Sequence of chain 1.B:
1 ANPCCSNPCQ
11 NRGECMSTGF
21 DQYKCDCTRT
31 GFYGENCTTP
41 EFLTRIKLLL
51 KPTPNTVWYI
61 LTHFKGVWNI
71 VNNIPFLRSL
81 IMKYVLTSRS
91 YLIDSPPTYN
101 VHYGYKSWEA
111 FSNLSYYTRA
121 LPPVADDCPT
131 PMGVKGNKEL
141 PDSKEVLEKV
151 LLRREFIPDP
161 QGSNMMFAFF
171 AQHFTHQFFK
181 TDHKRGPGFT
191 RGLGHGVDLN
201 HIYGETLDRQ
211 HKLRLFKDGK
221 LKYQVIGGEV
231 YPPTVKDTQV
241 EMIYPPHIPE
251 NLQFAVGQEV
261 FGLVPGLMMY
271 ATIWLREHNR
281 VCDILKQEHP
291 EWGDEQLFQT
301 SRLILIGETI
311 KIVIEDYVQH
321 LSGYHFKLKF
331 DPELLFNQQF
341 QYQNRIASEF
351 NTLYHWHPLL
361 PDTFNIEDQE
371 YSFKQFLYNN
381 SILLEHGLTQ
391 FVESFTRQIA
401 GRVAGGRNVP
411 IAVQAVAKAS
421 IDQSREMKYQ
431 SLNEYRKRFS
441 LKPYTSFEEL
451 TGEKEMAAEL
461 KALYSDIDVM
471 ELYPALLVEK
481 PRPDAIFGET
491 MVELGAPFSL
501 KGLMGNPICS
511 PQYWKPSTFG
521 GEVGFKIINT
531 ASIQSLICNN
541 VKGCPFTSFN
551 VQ

A protein and the small-molecule ligand that binds it are described below.
Small molecule (SMILES): CC(=O)N[C@H]1[C@H](O[C@H]2[C@H](O)[C@@H](NC(C)=O)CO[C@@H]2CO)O[C@H](CO)[C@@H](O)[C@@H]1O

Sequence of chain 1.A:
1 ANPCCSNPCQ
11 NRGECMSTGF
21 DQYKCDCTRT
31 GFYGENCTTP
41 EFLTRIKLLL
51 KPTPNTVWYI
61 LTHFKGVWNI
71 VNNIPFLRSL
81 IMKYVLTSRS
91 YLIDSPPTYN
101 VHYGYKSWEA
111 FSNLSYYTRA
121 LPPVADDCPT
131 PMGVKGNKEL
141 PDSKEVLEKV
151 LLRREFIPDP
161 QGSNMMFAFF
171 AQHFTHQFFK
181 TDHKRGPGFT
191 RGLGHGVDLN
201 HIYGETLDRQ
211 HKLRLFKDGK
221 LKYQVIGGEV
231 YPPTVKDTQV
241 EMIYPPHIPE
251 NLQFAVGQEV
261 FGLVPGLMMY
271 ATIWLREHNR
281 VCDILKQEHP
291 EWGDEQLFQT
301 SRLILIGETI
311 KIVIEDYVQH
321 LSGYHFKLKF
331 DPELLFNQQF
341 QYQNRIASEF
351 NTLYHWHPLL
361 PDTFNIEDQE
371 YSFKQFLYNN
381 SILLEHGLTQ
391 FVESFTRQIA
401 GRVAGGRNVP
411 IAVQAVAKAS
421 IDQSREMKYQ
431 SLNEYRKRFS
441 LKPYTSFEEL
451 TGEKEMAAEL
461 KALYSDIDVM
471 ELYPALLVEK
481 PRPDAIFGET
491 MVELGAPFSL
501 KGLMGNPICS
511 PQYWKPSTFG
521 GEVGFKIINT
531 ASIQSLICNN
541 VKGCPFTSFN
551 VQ

Binding-site contacts:
Ligand atom C3 contacts residue ASN113 of chain 1.B at 3.8 Å.
Ligand atom O5 contacts residue TYR116 of chain 1.B at 3.5 Å.
Ligand atom O6 contacts residue LEU207 of chain 1.A at 4.0 Å.
Ligand atom O7 contacts residue ASN113 of chain 1.B at 3.9 Å.
Ligand atom N2 contacts residue ARG185 of chain 1.B at 4.3 Å.
Ligand atom C4 contacts residue ARG185 of chain 1.B at 3.9 Å.
Ligand atom C2 contacts residue ARG185 of chain 1.B at 4.1 Å.
Ligand atom O6 contacts residue TYR116 of chain 1.B at 3.6 Å (h-bond).
Ligand atom O6 contacts residue ASP208 of chain 1.A at 3.8 Å.
Ligand atom C4 contacts residue LEU207 of chain 1.A at 3.9 Å (hydrophobic).
Ligand atom C1 contacts residue ASN113 of chain 1.B at 1.4 Å.
Ligand atom C6 contacts residue TYR116 of chain 1.B at 3.6 Å (hydrophobic).
Ligand atom C5 contacts residue TYR116 of chain 1.B at 4.3 Å (hydrophobic).
Ligand atom C8 contacts residue ASN113 of chain 1.B at 4.3 Å.
Ligand atom C3 contacts residue LEU207 of chain 1.A at 4.4 Å (hydrophobic).
Ligand atom O5 contacts residue LEU207 of chain 1.A at 4.2 Å.
Ligand atom O3 contacts residue LEU207 of chain 1.A at 4.2 Å.
Ligand atom C8 contacts residue PHE189 of chain 1.B at 4.0 Å (hydrophobic).
Ligand atom N2 contacts residue ASN113 of chain 1.B at 3.0 Å (h-bond).
Ligand atom O4 contacts residue ARG185 of chain 1.B at 3.1 Å (salt-bridge).
Ligand atom C5 contacts residue PHE189 of chain 1.B at 3.9 Å (hydrophobic).
Ligand atom C7 contacts residue ASN113 of chain 1.B at 3.6 Å.
Ligand atom O7 contacts residue LEU207 of chain 1.A at 3.9 Å.
Ligand atom C5 contacts residue ARG185 of chain 1.B at 4.2 Å.
Ligand atom O5 contacts residue GLU109 of chain 1.B at 3.6 Å.
Ligand atom C6 contacts residue PHE189 of chain 1.B at 3.8 Å (hydrophobic).
Ligand atom C5 contacts residue ASN113 of chain 1.B at 3.6 Å.
Ligand atom C3 contacts residue ARG185 of chain 1.B at 3.9 Å.
Ligand atom C4 contacts residue ASN113 of chain 1.B at 4.2 Å.
Ligand atom C2 contacts residue GLU109 of chain 1.B at 4.2 Å.
Ligand atom O7 contacts residue ARG185 of chain 1.B at 2.6 Å (salt-bridge).
Ligand atom C1 contacts residue ARG185 of chain 1.B at 4.1 Å.
Ligand atom C2 contacts residue ASN113 of chain 1.B at 2.5 Å.
Ligand atom O5 contacts residue ASN113 of chain 1.B at 2.3 Å (h-bond).
Ligand atom O5 contacts residue PHE189 of chain 1.B at 4.2 Å.
Ligand atom C8 contacts residue ARG185 of chain 1.B at 4.0 Å.
Ligand atom C2 contacts residue LEU207 of chain 1.A at 4.3 Å (hydrophobic).
Ligand atom C1 contacts residue GLU109 of chain 1.B at 3.7 Å.
Ligand atom C7 contacts residue ARG185 of chain 1.B at 3.7 Å.
Ligand atom C1 contacts residue TYR116 of chain 1.B at 4.0 Å (hydrophobic).